The small molecule below binds the protein below.
Small molecule (SMILES): CC(C)C[C@H](NC(=O)OCc1ccccc1)C(=O)N[C@@H](C[C@@H]1CCNC1=O)[C@@H](O)S(=O)(=O)O

Sequence of chain 1.A:
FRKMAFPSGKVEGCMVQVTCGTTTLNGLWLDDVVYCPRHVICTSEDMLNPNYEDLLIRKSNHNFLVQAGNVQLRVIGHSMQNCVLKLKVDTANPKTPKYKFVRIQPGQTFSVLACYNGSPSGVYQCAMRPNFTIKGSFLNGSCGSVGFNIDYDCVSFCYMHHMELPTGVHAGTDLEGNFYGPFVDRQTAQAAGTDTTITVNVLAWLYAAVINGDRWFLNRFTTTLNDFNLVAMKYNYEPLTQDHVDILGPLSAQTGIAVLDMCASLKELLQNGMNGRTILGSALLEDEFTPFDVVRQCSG

Binding-site contacts:
Ligand atom N19 contacts residue CYS145 of chain 1.A at 3.1 Å (h-bond).
Ligand atom O10 contacts residue MET165 of chain 1.A at 3.3 Å.
Ligand atom C27 contacts residue GLU166 of chain 1.A at 3.5 Å.
Ligand atom C24 contacts residue CYS145 of chain 1.A at 3.2 Å (hydrophobic).
Ligand atom N28 contacts residue PHE140 of chain 1.A at 2.9 Å (h-bond).
Ligand atom C16 contacts residue MET165 of chain 1.A at 3.5 Å (hydrophobic).
Ligand atom O10 contacts residue GLU166 of chain 1.A at 2.8 Å (salt-bridge).
Ligand atom O22 contacts residue GLY143 of chain 1.A at 3.2 Å (h-bond).
Ligand atom C17 contacts residue HIS164 of chain 1.A at 3.7 Å.
Ligand atom C2 contacts residue GLU166 of chain 1.A at 3.7 Å.
Ligand atom C29 contacts residue HIS163 of chain 1.A at 3.6 Å.
Ligand atom C29 contacts residue GLU166 of chain 1.A at 3.4 Å.
Ligand atom O22 contacts residue SER144 of chain 1.A at 3.9 Å.
Ligand atom C15 contacts residue MET49 of chain 1.A at 3.9 Å (hydrophobic).
Ligand atom O30 contacts residue PHE140 of chain 1.A at 3.4 Å.
Ligand atom O30 contacts residue HIS163 of chain 1.A at 2.6 Å (h-bond).
Ligand atom C12 contacts residue HIS164 of chain 1.A at 3.7 Å.
Ligand atom C21 contacts residue HIS41 of chain 1.A at 3.7 Å.
Ligand atom C12 contacts residue MET165 of chain 1.A at 3.9 Å (hydrophobic).
Ligand atom N28 contacts residue GLU166 of chain 1.A at 2.9 Å (salt-bridge).
Ligand atom C26 contacts residue ASN142 of chain 1.A at 3.7 Å.
Ligand atom C16 contacts residue ASP187 of chain 1.A at 3.9 Å.
Ligand atom O30 contacts residue HIS172 of chain 1.A at 3.4 Å (h-bond).
Ligand atom C20 contacts residue HIS164 of chain 1.A at 3.8 Å.
Ligand atom O30 contacts residue MET165 of chain 1.A at 3.8 Å.
Ligand atom C9 contacts residue GLU166 of chain 1.A at 3.5 Å.
Ligand atom C15 contacts residue ASP187 of chain 1.A at 4.0 Å.
Ligand atom O8 contacts residue GLU166 of chain 1.A at 3.0 Å (salt-bridge).
Ligand atom C9 contacts residue MET165 of chain 1.A at 3.8 Å (hydrophobic).
Ligand atom O22 contacts residue CYS145 of chain 1.A at 2.5 Å (h-bond).
Ligand atom C21 contacts residue HIS164 of chain 1.A at 3.8 Å.
Ligand atom N19 contacts residue MET165 of chain 1.A at 3.8 Å.
Ligand atom C21 contacts residue CYS145 of chain 1.A at 1.6 Å (hydrophobic).
Ligand atom C20 contacts residue CYS145 of chain 1.A at 2.7 Å (hydrophobic).
Ligand atom O30 contacts residue GLU166 of chain 1.A at 3.4 Å.
Ligand atom C24 contacts residue HIS163 of chain 1.A at 3.7 Å.
Ligand atom C29 contacts residue PHE140 of chain 1.A at 3.5 Å (hydrophobic).
Ligand atom N19 contacts residue HIS164 of chain 1.A at 3.0 Å (h-bond).
Ligand atom C3 contacts residue GLU166 of chain 1.A at 3.6 Å.
Ligand atom C27 contacts residue PHE140 of chain 1.A at 3.9 Å (hydrophobic).